Sequence of chain 1.A:
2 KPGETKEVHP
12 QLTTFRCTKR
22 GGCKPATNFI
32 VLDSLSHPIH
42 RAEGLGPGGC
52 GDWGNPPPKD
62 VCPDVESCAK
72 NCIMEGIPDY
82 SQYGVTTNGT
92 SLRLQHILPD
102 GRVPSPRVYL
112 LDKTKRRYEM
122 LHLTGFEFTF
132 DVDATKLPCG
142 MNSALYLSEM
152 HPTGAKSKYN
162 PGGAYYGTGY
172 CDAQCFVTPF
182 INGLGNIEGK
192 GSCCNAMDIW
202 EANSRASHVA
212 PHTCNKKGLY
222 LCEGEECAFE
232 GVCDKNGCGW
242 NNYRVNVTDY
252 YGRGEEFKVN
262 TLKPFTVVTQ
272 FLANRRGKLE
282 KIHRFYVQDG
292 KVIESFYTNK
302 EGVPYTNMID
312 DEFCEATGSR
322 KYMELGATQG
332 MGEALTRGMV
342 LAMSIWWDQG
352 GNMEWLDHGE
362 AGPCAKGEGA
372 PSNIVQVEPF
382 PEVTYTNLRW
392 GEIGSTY

Binding-site contacts:
Ligand atom O7 contacts residue ASN89 of chain 1.A at 4.0 Å.
Ligand atom C2 contacts residue ASN89 of chain 1.A at 2.4 Å.
Ligand atom C1 contacts residue ASN89 of chain 1.A at 1.4 Å.
Ligand atom C5 contacts residue ASN89 of chain 1.A at 3.6 Å.
Ligand atom O5 contacts residue ASN89 of chain 1.A at 2.3 Å (h-bond).
Ligand atom C4 contacts residue ASN89 of chain 1.A at 4.1 Å.
Ligand atom C3 contacts residue ASN89 of chain 1.A at 3.7 Å.
Ligand atom C7 contacts residue ASN89 of chain 1.A at 3.6 Å.
Ligand atom N2 contacts residue ASN89 of chain 1.A at 2.9 Å (h-bond).

The protein below binds the small molecule below.
Small molecule (SMILES): CC(=O)N[C@@H]1[C@@H](O)[C@H](O)[C@@H](CO)O[C@H]1O